Binding-site contacts:
Ligand atom C8 contacts residue SER213 of chain 3.A at 3.1 Å.
Ligand atom O6 contacts residue LYS216 of chain 3.A at 3.3 Å (salt-bridge).
Ligand atom C3 contacts residue SER213 of chain 3.A at 3.9 Å.
Ligand atom C7 contacts residue NAG1 of chain 2.H at 3.3 Å.
Ligand atom O7 contacts residue NAG1 of chain 2.H at 3.9 Å.
Ligand atom N2 contacts residue SER213 of chain 3.A at 2.7 Å (h-bond).
Ligand atom C6 contacts residue LYS216 of chain 3.A at 3.9 Å.
Ligand atom C5 contacts residue THR161 of chain 2.A at 4.2 Å.
Ligand atom C7 contacts residue PRO215 of chain 3.A at 4.0 Å (hydrophobic).
Ligand atom C4 contacts residue ASN159 of chain 2.A at 4.3 Å.
Ligand atom C1 contacts residue LYS216 of chain 3.A at 3.7 Å.
Ligand atom O7 contacts residue ARG214 of chain 3.A at 4.2 Å.
Ligand atom N2 contacts residue ASN159 of chain 2.A at 3.1 Å (h-bond).
Ligand atom O5 contacts residue LYS216 of chain 3.A at 2.9 Å (salt-bridge).
Ligand atom C2 contacts residue ASN159 of chain 2.A at 2.5 Å.
Ligand atom C8 contacts residue NAG1 of chain 2.H at 3.0 Å.
Ligand atom C8 contacts residue THR181 of chain 3.A at 3.4 Å.
Ligand atom O5 contacts residue ASN159 of chain 2.A at 2.3 Å (h-bond).
Ligand atom C7 contacts residue LYS216 of chain 3.A at 3.8 Å.
Ligand atom C5 contacts residue LYS216 of chain 3.A at 3.7 Å.
Ligand atom C1 contacts residue SER213 of chain 3.A at 4.1 Å.
Ligand atom C5 contacts residue ASN159 of chain 2.A at 3.6 Å.
Ligand atom C7 contacts residue SER213 of chain 3.A at 3.2 Å.
Ligand atom O3 contacts residue LYS216 of chain 3.A at 3.9 Å.
Ligand atom C1 contacts residue ASN159 of chain 2.A at 1.5 Å.
Ligand atom O7 contacts residue LYS216 of chain 3.A at 2.8 Å (salt-bridge).
Ligand atom O4 contacts residue LYS216 of chain 3.A at 3.7 Å.
Ligand atom C7 contacts residue ASN159 of chain 2.A at 4.2 Å.
Ligand atom C6 contacts residue THR161 of chain 2.A at 3.3 Å.
Ligand atom C8 contacts residue PRO215 of chain 3.A at 3.9 Å (hydrophobic).
Ligand atom O5 contacts residue LEU238 of chain 2.A at 4.2 Å.
Ligand atom C2 contacts residue SER213 of chain 3.A at 3.7 Å.
Ligand atom O6 contacts residue THR161 of chain 2.A at 4.2 Å.
Ligand atom C2 contacts residue LYS216 of chain 3.A at 3.8 Å.
Ligand atom C4 contacts residue LYS216 of chain 3.A at 3.9 Å.
Ligand atom C8 contacts residue ILE236 of chain 2.A at 3.7 Å (hydrophobic).
Ligand atom C3 contacts residue ASN159 of chain 2.A at 3.9 Å.
Ligand atom O7 contacts residue PRO215 of chain 3.A at 3.3 Å.
Ligand atom O7 contacts residue SER213 of chain 3.A at 4.3 Å.
Ligand atom N2 contacts residue NAG1 of chain 2.H at 3.5 Å (h-bond).

Sequence of chain 3.A:
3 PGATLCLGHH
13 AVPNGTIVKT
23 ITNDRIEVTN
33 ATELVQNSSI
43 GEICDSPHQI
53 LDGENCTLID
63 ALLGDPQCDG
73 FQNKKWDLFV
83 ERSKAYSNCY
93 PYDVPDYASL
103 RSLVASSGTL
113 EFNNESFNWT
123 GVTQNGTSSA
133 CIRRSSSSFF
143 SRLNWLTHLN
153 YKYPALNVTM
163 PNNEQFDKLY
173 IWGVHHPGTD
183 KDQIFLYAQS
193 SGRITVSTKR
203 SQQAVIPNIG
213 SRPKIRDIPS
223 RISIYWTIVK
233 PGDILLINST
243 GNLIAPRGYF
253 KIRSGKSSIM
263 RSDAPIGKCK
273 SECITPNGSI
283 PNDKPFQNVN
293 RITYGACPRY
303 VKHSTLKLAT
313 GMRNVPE

The small molecule below binds the protein below.
Small molecule (SMILES): CC(=O)N[C@H]1[C@H](O[C@H]2[C@H](O)[C@@H](NC(C)=O)CO[C@@H]2CO)O[C@H](CO)[C@@H](O[C@@H]2O[C@H](CO)[C@@H](O)[C@H](O)[C@@H]2O)[C@@H]1O

Sequence of chain 2.A:
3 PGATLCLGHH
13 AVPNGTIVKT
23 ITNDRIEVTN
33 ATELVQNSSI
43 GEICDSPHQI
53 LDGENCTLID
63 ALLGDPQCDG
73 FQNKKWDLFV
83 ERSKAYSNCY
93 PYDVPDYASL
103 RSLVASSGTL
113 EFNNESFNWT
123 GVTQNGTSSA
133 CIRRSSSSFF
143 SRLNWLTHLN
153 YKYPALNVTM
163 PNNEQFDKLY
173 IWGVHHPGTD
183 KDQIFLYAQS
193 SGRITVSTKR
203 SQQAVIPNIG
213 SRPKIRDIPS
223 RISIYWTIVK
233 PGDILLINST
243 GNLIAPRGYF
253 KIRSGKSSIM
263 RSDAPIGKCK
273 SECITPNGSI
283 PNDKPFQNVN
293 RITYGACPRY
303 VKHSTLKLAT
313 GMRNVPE